Sequence of chain 1.A:
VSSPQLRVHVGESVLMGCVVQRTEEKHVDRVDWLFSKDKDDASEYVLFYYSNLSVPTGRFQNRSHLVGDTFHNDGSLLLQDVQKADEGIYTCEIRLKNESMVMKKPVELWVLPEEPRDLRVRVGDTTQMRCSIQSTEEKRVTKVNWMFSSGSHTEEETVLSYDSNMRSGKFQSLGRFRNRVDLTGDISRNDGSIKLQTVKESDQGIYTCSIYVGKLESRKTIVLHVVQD

The protein below binds the small molecule below.
Small molecule (SMILES): CC(=O)N[C@@H]1[C@@H](O)[C@H](O)[C@@H](CO)O[C@H]1O

Binding-site contacts:
Ligand atom C2 contacts residue ASN71 of chain 1.A at 2.8 Å.
Ligand atom C3 contacts residue ASN71 of chain 1.A at 3.7 Å.
Ligand atom C1 contacts residue ASN71 of chain 1.A at 1.4 Å.
Ligand atom C6 contacts residue ASN71 of chain 1.A at 4.5 Å.
Ligand atom O7 contacts residue ARG72 of chain 1.A at 4.3 Å.
Ligand atom N2 contacts residue ASN71 of chain 1.A at 2.8 Å (h-bond).
Ligand atom C7 contacts residue GLN89 of chain 1.A at 4.2 Å.
Ligand atom C8 contacts residue ASP90 of chain 1.A at 4.3 Å.
Ligand atom C8 contacts residue ASN71 of chain 1.A at 4.0 Å.
Ligand atom O7 contacts residue ASN71 of chain 1.A at 2.6 Å (h-bond).
Ligand atom C8 contacts residue ARG72 of chain 1.A at 3.8 Å.
Ligand atom O5 contacts residue ASN71 of chain 1.A at 2.4 Å (h-bond).
Ligand atom C5 contacts residue ASN71 of chain 1.A at 3.3 Å.
Ligand atom C8 contacts residue GLN89 of chain 1.A at 4.3 Å.
Ligand atom C7 contacts residue ASN71 of chain 1.A at 3.2 Å.
Ligand atom O7 contacts residue HIS74 of chain 1.A at 4.2 Å.
Ligand atom C4 contacts residue ASN71 of chain 1.A at 4.2 Å.
Ligand atom O7 contacts residue GLN89 of chain 1.A at 3.4 Å (h-bond).